This small molecule binds to this protein.
Small molecule (SMILES): CC(=O)N[C@H]1[C@H](O[C@H]2[C@H](O)[C@@H](NC(C)=O)CO[C@@H]2CO)O[C@H](CO)[C@@H](O)[C@@H]1O

Sequence of chain 1.M:
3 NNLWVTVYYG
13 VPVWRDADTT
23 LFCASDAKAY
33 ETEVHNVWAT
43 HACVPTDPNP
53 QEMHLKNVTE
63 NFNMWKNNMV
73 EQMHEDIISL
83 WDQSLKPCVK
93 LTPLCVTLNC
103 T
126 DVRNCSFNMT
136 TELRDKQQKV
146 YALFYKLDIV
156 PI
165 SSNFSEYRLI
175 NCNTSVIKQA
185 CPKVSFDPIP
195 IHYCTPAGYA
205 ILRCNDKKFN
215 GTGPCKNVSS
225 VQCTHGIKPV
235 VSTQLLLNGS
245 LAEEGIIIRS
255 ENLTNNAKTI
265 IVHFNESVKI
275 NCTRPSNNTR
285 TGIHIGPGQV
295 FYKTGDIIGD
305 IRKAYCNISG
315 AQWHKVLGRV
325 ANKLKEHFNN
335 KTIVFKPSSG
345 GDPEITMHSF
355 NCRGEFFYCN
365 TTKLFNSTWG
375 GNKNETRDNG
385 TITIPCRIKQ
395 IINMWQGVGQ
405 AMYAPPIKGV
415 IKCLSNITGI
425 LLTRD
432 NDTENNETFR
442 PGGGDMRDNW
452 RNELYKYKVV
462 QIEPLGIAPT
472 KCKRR

Binding-site contacts:
Ligand atom C2 contacts residue GLU248 of chain 1.M at 3.9 Å.
Ligand atom C5 contacts residue ASN269 of chain 1.M at 3.6 Å.
Ligand atom C5 contacts residue ARG323 of chain 1.M at 3.7 Å.
Ligand atom C6 contacts residue ARG323 of chain 1.M at 4.2 Å.
Ligand atom O6 contacts residue GLU248 of chain 1.M at 4.5 Å.
Ligand atom C1 contacts residue GLU248 of chain 1.M at 3.9 Å.
Ligand atom C8 contacts residue ASN269 of chain 1.M at 3.6 Å.
Ligand atom C8 contacts residue ARG323 of chain 1.M at 4.3 Å.
Ligand atom O5 contacts residue ASN269 of chain 1.M at 2.4 Å (h-bond).
Ligand atom O5 contacts residue ARG323 of chain 1.M at 4.1 Å.
Ligand atom C8 contacts residue GLU270 of chain 1.M at 4.0 Å.
Ligand atom C7 contacts residue ASN269 of chain 1.M at 3.1 Å.
Ligand atom O5 contacts residue GLU248 of chain 1.M at 3.7 Å.
Ligand atom N2 contacts residue ASN269 of chain 1.M at 2.6 Å (h-bond).
Ligand atom C3 contacts residue ASN269 of chain 1.M at 3.9 Å.
Ligand atom N2 contacts residue GLU270 of chain 1.M at 4.1 Å.
Ligand atom C4 contacts residue ASN269 of chain 1.M at 4.3 Å.
Ligand atom C2 contacts residue ASN269 of chain 1.M at 2.6 Å.
Ligand atom O7 contacts residue ASN269 of chain 1.M at 3.8 Å.
Ligand atom C1 contacts residue ARG323 of chain 1.M at 3.5 Å.
Ligand atom C1 contacts residue ASN269 of chain 1.M at 1.4 Å.